Binding-site contacts:
Ligand atom N1 contacts residue TYR72 of chain 1.B at 3.2 Å.
Ligand atom S contacts residue PHE93 of chain 1.B at 4.1 Å.
Ligand atom C4 contacts residue THR11 of chain 1.B at 4.5 Å.
Ligand atom C4 contacts residue ILE96 of chain 1.B at 4.1 Å (hydrophobic).
Ligand atom C contacts residue THR11 of chain 1.B at 3.5 Å.
Ligand atom C contacts residue PHE10 of chain 1.B at 3.9 Å (hydrophobic).
Ligand atom C2 contacts residue TYR72 of chain 1.B at 4.0 Å (hydrophobic).
Ligand atom C2 contacts residue ILE96 of chain 1.B at 3.6 Å (hydrophobic).
Ligand atom S contacts residue TYR72 of chain 1.B at 3.8 Å.
Ligand atom S contacts residue GLU87 of chain 1.B at 3.5 Å (salt-bridge).
Ligand atom C3 contacts residue PHE93 of chain 1.B at 3.4 Å (hydrophobic).
Ligand atom C5 contacts residue TYR72 of chain 1.B at 3.4 Å (hydrophobic).
Ligand atom C5 contacts residue THR11 of chain 1.B at 3.9 Å.
Ligand atom C1 contacts residue ILE96 of chain 1.B at 3.9 Å (hydrophobic).
Ligand atom O contacts residue THR11 of chain 1.B at 3.0 Å (h-bond).
Ligand atom C4 contacts residue TYR72 of chain 1.B at 3.5 Å (hydrophobic).
Ligand atom S contacts residue ILE96 of chain 1.B at 3.9 Å.
Ligand atom C1 contacts residue PRO9 of chain 1.B at 4.4 Å (hydrophobic).
Ligand atom C2 contacts residue PRO9 of chain 1.B at 3.4 Å (hydrophobic).
Ligand atom C contacts residue TYR72 of chain 1.B at 3.9 Å (hydrophobic).
Ligand atom O contacts residue TYR72 of chain 1.B at 3.8 Å.
Ligand atom C5 contacts residue ILE96 of chain 1.B at 4.3 Å (hydrophobic).
Ligand atom O contacts residue GLN74 of chain 1.B at 4.2 Å.
Ligand atom C contacts residue PRO9 of chain 1.B at 4.3 Å (hydrophobic).
Ligand atom C2 contacts residue PHE93 of chain 1.B at 4.4 Å (hydrophobic).
Ligand atom N1 contacts residue LYS92 of chain 1.B at 4.3 Å.
Ligand atom N contacts residue TYR72 of chain 1.B at 3.3 Å (h-bond).
Ligand atom C contacts residue PHE100 of chain 1.B at 4.1 Å (hydrophobic).
Ligand atom C1 contacts residue TYR72 of chain 1.B at 3.6 Å (hydrophobic).
Ligand atom C3 contacts residue PRO9 of chain 1.B at 3.9 Å (hydrophobic).
Ligand atom C3 contacts residue TYR72 of chain 1.B at 4.2 Å (hydrophobic).
Ligand atom C contacts residue ILE96 of chain 1.B at 4.4 Å (hydrophobic).
Ligand atom C1 contacts residue THR11 of chain 1.B at 4.4 Å.
Ligand atom N contacts residue GLU87 of chain 1.B at 3.9 Å.
Ligand atom N1 contacts residue GLU87 of chain 1.B at 2.5 Å (salt-bridge).
Ligand atom N contacts residue LYS92 of chain 1.B at 4.5 Å.
Ligand atom C3 contacts residue ILE96 of chain 1.B at 4.0 Å (hydrophobic).

Sequence of chain 1.B:
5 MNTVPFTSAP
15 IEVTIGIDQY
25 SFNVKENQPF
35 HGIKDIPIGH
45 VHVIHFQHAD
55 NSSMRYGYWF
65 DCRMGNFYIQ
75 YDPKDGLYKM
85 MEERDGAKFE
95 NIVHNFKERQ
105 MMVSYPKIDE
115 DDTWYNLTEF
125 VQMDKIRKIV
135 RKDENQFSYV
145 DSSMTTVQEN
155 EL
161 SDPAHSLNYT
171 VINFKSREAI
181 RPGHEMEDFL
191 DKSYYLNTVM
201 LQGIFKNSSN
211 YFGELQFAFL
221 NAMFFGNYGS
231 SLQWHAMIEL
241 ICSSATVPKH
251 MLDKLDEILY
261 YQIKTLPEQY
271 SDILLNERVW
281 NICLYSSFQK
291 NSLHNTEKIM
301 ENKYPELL

This protein binds this small molecule.
Small molecule (SMILES): Cc1ccsc1C(=O)NN